Sequence of chain 1.N:
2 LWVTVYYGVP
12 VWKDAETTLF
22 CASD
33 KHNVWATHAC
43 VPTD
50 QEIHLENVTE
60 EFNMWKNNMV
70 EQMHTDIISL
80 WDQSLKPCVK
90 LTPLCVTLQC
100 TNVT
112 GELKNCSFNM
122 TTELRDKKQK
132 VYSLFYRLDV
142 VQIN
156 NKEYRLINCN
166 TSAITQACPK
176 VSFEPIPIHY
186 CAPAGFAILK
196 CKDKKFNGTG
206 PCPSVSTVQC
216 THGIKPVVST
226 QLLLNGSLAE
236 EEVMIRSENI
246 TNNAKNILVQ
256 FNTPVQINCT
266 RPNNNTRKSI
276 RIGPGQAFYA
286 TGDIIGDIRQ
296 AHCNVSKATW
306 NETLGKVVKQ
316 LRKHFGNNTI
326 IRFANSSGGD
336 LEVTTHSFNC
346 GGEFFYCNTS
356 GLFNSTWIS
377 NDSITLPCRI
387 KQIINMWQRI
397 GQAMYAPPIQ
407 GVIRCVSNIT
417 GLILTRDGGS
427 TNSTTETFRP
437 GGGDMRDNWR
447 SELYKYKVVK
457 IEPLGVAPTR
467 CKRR

This small molecule binds to this protein.
Small molecule (SMILES): CC(=O)N[C@H]1[C@H](O[C@H]2[C@H](O)[C@@H](NC(C)=O)CO[C@@H]2CO)O[C@H](CO)[C@@H](O[C@@H]2O[C@H](CO)[C@@H](O)[C@H](O)[C@@H]2O)[C@@H]1O

Binding-site contacts:
Ligand atom C1 contacts residue ASN414 of chain 1.N at 1.4 Å.
Ligand atom O6 contacts residue LEU233 of chain 1.N at 3.6 Å.
Ligand atom N2 contacts residue ASN414 of chain 1.N at 2.9 Å (h-bond).
Ligand atom O6 contacts residue PRO259 of chain 1.N at 4.0 Å.
Ligand atom C3 contacts residue ASN414 of chain 1.N at 3.7 Å.
Ligand atom O7 contacts residue ASN414 of chain 1.N at 3.4 Å (h-bond).
Ligand atom C5 contacts residue PRO259 of chain 1.N at 4.2 Å (hydrophobic).
Ligand atom O7 contacts residue ASN230 of chain 1.N at 3.8 Å.
Ligand atom C6 contacts residue PRO259 of chain 1.N at 3.8 Å (hydrophobic).
Ligand atom C1 contacts residue PRO259 of chain 1.N at 4.4 Å (hydrophobic).
Ligand atom C7 contacts residue ASN414 of chain 1.N at 3.3 Å.
Ligand atom C7 contacts residue ASN230 of chain 1.N at 3.7 Å.
Ligand atom C4 contacts residue ASN414 of chain 1.N at 4.2 Å.
Ligand atom O5 contacts residue PRO259 of chain 1.N at 3.5 Å.
Ligand atom C2 contacts residue ASN414 of chain 1.N at 2.4 Å.
Ligand atom C8 contacts residue NAG1 of chain 1.IA at 3.3 Å.
Ligand atom C5 contacts residue ASN414 of chain 1.N at 3.6 Å.
Ligand atom C8 contacts residue ASN414 of chain 1.N at 4.5 Å.
Ligand atom O5 contacts residue ASN414 of chain 1.N at 2.3 Å (h-bond).
Ligand atom C8 contacts residue ASN230 of chain 1.N at 3.3 Å.